A protein and the small-molecule ligand that binds it are described below.
Small molecule (SMILES): CC(C)[C@H](N)c1ncnn1C

Binding-site contacts:
Ligand atom N5 contacts residue GLU180 of chain 2.A at 2.8 Å (salt-bridge).
Ligand atom N9 contacts residue HIS177 of chain 2.A at 3.4 Å (h-bond).
Ligand atom C6 contacts residue MET107 of chain 2.A at 3.3 Å (hydrophobic).
Ligand atom C4 contacts residue GLU180 of chain 2.A at 3.5 Å.
Ligand atom N9 contacts residue MET107 of chain 2.A at 3.5 Å.
Ligand atom N9 contacts residue GLU77 of chain 16.A at 3.1 Å (salt-bridge).
Ligand atom N7 contacts residue GLU180 of chain 2.A at 3.2 Å (salt-bridge).
Ligand atom N7 contacts residue MN1 of chain 2.C at 2.2 Å.
Ligand atom N10 contacts residue GLU77 of chain 16.A at 3.7 Å.
Ligand atom C11 contacts residue ACT1 of chain 16.G at 3.9 Å.
Ligand atom N7 contacts residue HIS176 of chain 2.A at 3.0 Å (h-bond).
Ligand atom N7 contacts residue HIS74 of chain 16.A at 3.1 Å (h-bond).
Ligand atom C6 contacts residue GLU180 of chain 2.A at 3.8 Å.
Ligand atom C1 contacts residue GLU21 of chain 16.A at 4.0 Å.
Ligand atom C8 contacts residue MN1 of chain 16.B at 3.3 Å.
Ligand atom C6 contacts residue MN1 of chain 2.C at 3.0 Å.
Ligand atom C8 contacts residue HIS177 of chain 2.A at 3.8 Å.
Ligand atom C8 contacts residue HIS176 of chain 2.A at 3.5 Å.
Ligand atom C6 contacts residue HIS74 of chain 16.A at 3.8 Å.
Ligand atom N9 contacts residue HIS73 of chain 16.A at 3.1 Å (h-bond).
Ligand atom C11 contacts residue ARG121 of chain 11.A at 3.1 Å.
Ligand atom N5 contacts residue HIS47 of chain 2.A at 3.2 Å (h-bond).
Ligand atom C8 contacts residue HIS74 of chain 16.A at 3.8 Å.
Ligand atom N5 contacts residue HIS74 of chain 16.A at 3.4 Å (h-bond).
Ligand atom N9 contacts residue MN1 of chain 16.B at 2.4 Å.
Ligand atom C4 contacts residue MN1 of chain 2.C at 3.2 Å.
Ligand atom N5 contacts residue MN1 of chain 2.C at 2.3 Å.
Ligand atom C11 contacts residue GLU77 of chain 16.A at 3.8 Å.
Ligand atom C8 contacts residue MET107 of chain 2.A at 3.6 Å (hydrophobic).
Ligand atom C11 contacts residue MN1 of chain 16.B at 3.9 Å.
Ligand atom N10 contacts residue MN1 of chain 16.B at 3.5 Å.
Ligand atom C8 contacts residue MN1 of chain 2.C at 3.4 Å.
Ligand atom N7 contacts residue MET107 of chain 2.A at 3.6 Å.
Ligand atom C3 contacts residue GLU21 of chain 16.A at 3.7 Å.
Ligand atom C11 contacts residue MET107 of chain 2.A at 3.7 Å (hydrophobic).
Ligand atom C8 contacts residue HIS73 of chain 16.A at 3.1 Å.
Ligand atom C4 contacts residue MET107 of chain 2.A at 3.9 Å (hydrophobic).
Ligand atom N10 contacts residue MET107 of chain 2.A at 3.2 Å.
Ligand atom C3 contacts residue HIS74 of chain 16.A at 3.5 Å.
Ligand atom C3 contacts residue ACT1 of chain 16.G at 3.9 Å.

Sequence of chain 16.A:
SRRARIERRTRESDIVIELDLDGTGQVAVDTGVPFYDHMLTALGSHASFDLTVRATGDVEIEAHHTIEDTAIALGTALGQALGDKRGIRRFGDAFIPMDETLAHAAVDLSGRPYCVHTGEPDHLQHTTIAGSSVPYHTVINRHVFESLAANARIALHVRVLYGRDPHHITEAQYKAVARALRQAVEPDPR

Sequence of chain 2.A:
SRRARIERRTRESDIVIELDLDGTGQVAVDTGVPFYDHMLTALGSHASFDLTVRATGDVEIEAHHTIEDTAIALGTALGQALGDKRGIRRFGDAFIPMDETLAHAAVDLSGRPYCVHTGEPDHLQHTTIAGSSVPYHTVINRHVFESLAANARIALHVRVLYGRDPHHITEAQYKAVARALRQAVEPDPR

Sequence of chain 11.A:
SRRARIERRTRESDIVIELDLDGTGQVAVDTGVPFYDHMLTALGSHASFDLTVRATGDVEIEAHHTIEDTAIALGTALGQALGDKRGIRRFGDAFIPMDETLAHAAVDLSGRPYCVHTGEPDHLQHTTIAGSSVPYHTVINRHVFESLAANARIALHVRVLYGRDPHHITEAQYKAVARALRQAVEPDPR